Sequence of chain 1.L:
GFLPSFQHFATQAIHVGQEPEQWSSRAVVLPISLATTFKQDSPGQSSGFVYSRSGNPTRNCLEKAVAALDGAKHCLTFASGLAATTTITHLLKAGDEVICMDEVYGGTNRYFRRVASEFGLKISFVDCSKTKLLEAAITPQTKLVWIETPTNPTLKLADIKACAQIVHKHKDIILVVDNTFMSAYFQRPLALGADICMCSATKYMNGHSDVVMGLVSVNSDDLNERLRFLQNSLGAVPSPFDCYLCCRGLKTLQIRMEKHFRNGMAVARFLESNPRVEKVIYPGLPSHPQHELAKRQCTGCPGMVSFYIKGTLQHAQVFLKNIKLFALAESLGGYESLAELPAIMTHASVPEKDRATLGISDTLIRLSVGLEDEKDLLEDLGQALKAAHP

Sequence of chain 1.K:
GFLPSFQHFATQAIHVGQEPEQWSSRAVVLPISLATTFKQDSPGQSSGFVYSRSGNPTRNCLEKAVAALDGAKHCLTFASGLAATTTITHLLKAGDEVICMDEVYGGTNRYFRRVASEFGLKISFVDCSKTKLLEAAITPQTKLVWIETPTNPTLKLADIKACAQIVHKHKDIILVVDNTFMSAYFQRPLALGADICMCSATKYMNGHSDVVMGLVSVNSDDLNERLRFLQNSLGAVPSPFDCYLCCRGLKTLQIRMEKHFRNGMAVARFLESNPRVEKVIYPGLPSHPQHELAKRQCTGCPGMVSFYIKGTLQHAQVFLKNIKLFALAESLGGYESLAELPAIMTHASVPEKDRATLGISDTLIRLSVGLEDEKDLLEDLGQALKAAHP

This protein binds this small molecule.
Small molecule (SMILES): Cc1ncc(COP(=O)(O)O)c(/C=N/NC(=O)C(N)=O)c1O

Binding-site contacts:
Ligand atom P1 contacts residue SER202 of chain 1.K at 3.5 Å.
Ligand atom O6 contacts residue ASN154 of chain 1.K at 3.0 Å (h-bond).
Ligand atom N3 contacts residue LYS205 of chain 1.K at 3.2 Å (salt-bridge).
Ligand atom O1 contacts residue ASN154 of chain 1.K at 2.9 Å (h-bond).
Ligand atom O2 contacts residue SER202 of chain 1.K at 3.1 Å (h-bond).
Ligand atom N4 contacts residue GLU332 of chain 1.K at 3.2 Å (salt-bridge).
Ligand atom C1 contacts residue ASP180 of chain 1.K at 3.5 Å.
Ligand atom P1 contacts residue GLY83 of chain 1.K at 3.4 Å.
Ligand atom O3 contacts residue GLY83 of chain 1.K at 2.9 Å (h-bond).
Ligand atom N2 contacts residue LYS205 of chain 1.K at 3.5 Å.
Ligand atom O3 contacts residue THR204 of chain 1.K at 2.8 Å (h-bond).
Ligand atom C10 contacts residue SER333 of chain 1.K at 3.4 Å.
Ligand atom O6 contacts residue LEU334 of chain 1.K at 3.6 Å.
Ligand atom C6 contacts residue TYR107 of chain 1.K at 3.6 Å (hydrophobic).
Ligand atom N2 contacts residue TYR107 of chain 1.K at 3.6 Å.
Ligand atom O2 contacts residue GLY83 of chain 1.K at 3.4 Å.
Ligand atom O3 contacts residue SER202 of chain 1.K at 2.6 Å (h-bond).
Ligand atom O7 contacts residue ARG368 of chain 1.K at 3.0 Å (salt-bridge).
Ligand atom O7 contacts residue SER333 of chain 1.K at 2.6 Å (h-bond).
Ligand atom O7 contacts residue THR348 of chain 1.K at 3.1 Å.
Ligand atom O4 contacts residue TYR53 of chain 1.L at 2.4 Å (h-bond).
Ligand atom O7 contacts residue GLU332 of chain 1.K at 3.6 Å.
Ligand atom C2 contacts residue GLU150 of chain 1.K at 3.6 Å.
Ligand atom C4 contacts residue TYR107 of chain 1.K at 3.5 Å (hydrophobic).
Ligand atom O5 contacts residue GLY83 of chain 1.K at 3.2 Å (h-bond).
Ligand atom C3 contacts residue TYR107 of chain 1.K at 3.7 Å (hydrophobic).
Ligand atom C10 contacts residue THR348 of chain 1.K at 3.3 Å.
Ligand atom N3 contacts residue TYR107 of chain 1.K at 3.5 Å.
Ligand atom P1 contacts residue TYR53 of chain 1.L at 3.6 Å.
Ligand atom C2 contacts residue ASP180 of chain 1.K at 3.5 Å.
Ligand atom O5 contacts residue LEU84 of chain 1.K at 2.9 Å (h-bond).
Ligand atom O4 contacts residue ARG55 of chain 1.L at 2.9 Å (salt-bridge).
Ligand atom C7 contacts residue ASP180 of chain 1.K at 3.5 Å.
Ligand atom C5 contacts residue LYS205 of chain 1.K at 3.6 Å.
Ligand atom O5 contacts residue ARG55 of chain 1.L at 2.9 Å (salt-bridge).
Ligand atom C5 contacts residue TYR107 of chain 1.K at 3.6 Å (hydrophobic).
Ligand atom O6 contacts residue ARG368 of chain 1.K at 2.9 Å (salt-bridge).
Ligand atom O5 contacts residue SER82 of chain 1.K at 3.4 Å.
Ligand atom N1 contacts residue ASP180 of chain 1.K at 2.6 Å (salt-bridge).
Ligand atom C9 contacts residue TYR107 of chain 1.K at 3.5 Å (hydrophobic).